This protein binds this small molecule.
Small molecule (SMILES): CC(=O)N[C@@H]1[C@@H](O)[C@H](O)[C@@H](CO)O[C@H]1O

Binding-site contacts:
Ligand atom C2 contacts residue ASN276 of chain 1.A at 2.5 Å.
Ligand atom C3 contacts residue ASN276 of chain 1.A at 3.9 Å.
Ligand atom C4 contacts residue ASN276 of chain 1.A at 4.3 Å.
Ligand atom C2 contacts residue SER278 of chain 1.A at 4.2 Å.
Ligand atom C8 contacts residue VAL334 of chain 1.A at 4.4 Å (hydrophobic).
Ligand atom N2 contacts residue ASN276 of chain 1.A at 2.9 Å (h-bond).
Ligand atom O7 contacts residue ALA279 of chain 1.A at 3.8 Å.
Ligand atom C8 contacts residue ALA279 of chain 1.A at 4.0 Å (hydrophobic).
Ligand atom C7 contacts residue ASN276 of chain 1.A at 4.2 Å.
Ligand atom O3 contacts residue SER278 of chain 1.A at 4.3 Å.
Ligand atom C1 contacts residue ASN276 of chain 1.A at 1.4 Å.
Ligand atom N2 contacts residue SER278 of chain 1.A at 4.4 Å.
Ligand atom C2 contacts residue ALA279 of chain 1.A at 4.4 Å (hydrophobic).
Ligand atom O5 contacts residue ASN276 of chain 1.A at 2.4 Å (h-bond).
Ligand atom N2 contacts residue ALA279 of chain 1.A at 3.5 Å.
Ligand atom C7 contacts residue ALA279 of chain 1.A at 3.6 Å (hydrophobic).
Ligand atom O7 contacts residue SER278 of chain 1.A at 3.8 Å.
Ligand atom C5 contacts residue ASN276 of chain 1.A at 3.6 Å.

Sequence of chain 1.A:
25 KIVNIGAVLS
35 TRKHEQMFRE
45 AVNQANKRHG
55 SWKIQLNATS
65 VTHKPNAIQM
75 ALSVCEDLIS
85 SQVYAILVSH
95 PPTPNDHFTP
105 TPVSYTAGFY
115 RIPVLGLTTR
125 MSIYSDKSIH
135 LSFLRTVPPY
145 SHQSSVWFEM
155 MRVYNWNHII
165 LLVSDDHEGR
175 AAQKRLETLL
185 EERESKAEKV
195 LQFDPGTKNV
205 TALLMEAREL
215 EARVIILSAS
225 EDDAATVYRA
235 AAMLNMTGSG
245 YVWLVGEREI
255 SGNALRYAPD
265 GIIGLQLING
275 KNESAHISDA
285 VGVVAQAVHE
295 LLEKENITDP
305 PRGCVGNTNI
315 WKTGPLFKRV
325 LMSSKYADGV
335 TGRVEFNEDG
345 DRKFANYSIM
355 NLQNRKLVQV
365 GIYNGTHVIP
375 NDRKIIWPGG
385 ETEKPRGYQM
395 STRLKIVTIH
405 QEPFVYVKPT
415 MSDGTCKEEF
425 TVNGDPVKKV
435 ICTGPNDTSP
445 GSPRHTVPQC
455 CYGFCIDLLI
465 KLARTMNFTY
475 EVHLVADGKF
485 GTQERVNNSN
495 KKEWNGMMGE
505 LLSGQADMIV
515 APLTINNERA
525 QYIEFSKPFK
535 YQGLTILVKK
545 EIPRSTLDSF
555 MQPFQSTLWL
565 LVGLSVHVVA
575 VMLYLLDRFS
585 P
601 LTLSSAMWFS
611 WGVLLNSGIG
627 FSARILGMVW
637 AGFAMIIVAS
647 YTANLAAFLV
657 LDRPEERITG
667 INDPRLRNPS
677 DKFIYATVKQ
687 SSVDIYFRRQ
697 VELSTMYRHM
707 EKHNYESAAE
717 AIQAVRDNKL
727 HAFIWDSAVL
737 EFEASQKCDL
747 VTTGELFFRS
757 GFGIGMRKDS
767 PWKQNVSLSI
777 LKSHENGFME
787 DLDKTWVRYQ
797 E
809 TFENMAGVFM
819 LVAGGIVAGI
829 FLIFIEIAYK